Sequence of chain 1.A:
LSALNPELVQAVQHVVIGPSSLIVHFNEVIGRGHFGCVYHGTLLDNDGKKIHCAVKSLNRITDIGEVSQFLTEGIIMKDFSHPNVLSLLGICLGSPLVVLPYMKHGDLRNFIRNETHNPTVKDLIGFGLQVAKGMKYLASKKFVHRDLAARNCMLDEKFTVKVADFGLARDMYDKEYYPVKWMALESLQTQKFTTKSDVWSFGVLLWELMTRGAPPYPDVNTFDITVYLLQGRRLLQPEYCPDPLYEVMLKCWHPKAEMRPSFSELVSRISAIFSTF

Binding-site contacts:
Ligand atom N3 contacts residue LYS114 of chain 1.A at 3.6 Å (salt-bridge).
Ligand atom N1 contacts residue TYR112 of chain 1.A at 3.7 Å.
Ligand atom C3 contacts residue MET182 of chain 1.A at 3.8 Å (hydrophobic).
Ligand atom C13 contacts residue MET113 of chain 1.A at 3.2 Å (hydrophobic).
Ligand atom C5 contacts residue LEU110 of chain 1.A at 3.8 Å (hydrophobic).
Ligand atom C18 contacts residue MET113 of chain 1.A at 3.2 Å (hydrophobic).
Ligand atom C15 contacts residue PHE42 of chain 1.A at 3.3 Å (hydrophobic).
Ligand atom N contacts residue ALA61 of chain 1.A at 3.3 Å.
Ligand atom C15 contacts residue GLY116 of chain 1.A at 3.8 Å.
Ligand atom C5 contacts residue ALA179 of chain 1.A at 3.8 Å (hydrophobic).
Ligand atom C9 contacts residue PRO111 of chain 1.A at 3.7 Å (hydrophobic).
Ligand atom N1 contacts residue MET113 of chain 1.A at 2.9 Å (h-bond).
Ligand atom C12 contacts residue ILE37 of chain 1.A at 3.6 Å (hydrophobic).
Ligand atom C9 contacts residue ALA61 of chain 1.A at 3.6 Å (hydrophobic).
Ligand atom N3 contacts residue TYR112 of chain 1.A at 4.0 Å.
Ligand atom N2 contacts residue PHE42 of chain 1.A at 3.3 Å.
Ligand atom N contacts residue PRO111 of chain 1.A at 2.8 Å (h-bond).
Ligand atom C2 contacts residue PHE42 of chain 1.A at 4.0 Å (hydrophobic).
Ligand atom C1 contacts residue PHE42 of chain 1.A at 3.7 Å (hydrophobic).
Ligand atom C18 contacts residue TYR112 of chain 1.A at 3.5 Å (hydrophobic).
Ligand atom C4 contacts residue ALA179 of chain 1.A at 4.0 Å (hydrophobic).
Ligand atom C contacts residue LYS63 of chain 1.A at 3.6 Å.
Ligand atom C12 contacts residue MET113 of chain 1.A at 3.8 Å (hydrophobic).
Ligand atom C4 contacts residue LEU110 of chain 1.A at 3.6 Å (hydrophobic).
Ligand atom C17 contacts residue MET113 of chain 1.A at 3.7 Å (hydrophobic).
Ligand atom C9 contacts residue MET113 of chain 1.A at 3.6 Å (hydrophobic).
Ligand atom N2 contacts residue GLY116 of chain 1.A at 3.7 Å.
Ligand atom C13 contacts residue TYR112 of chain 1.A at 3.9 Å (hydrophobic).
Ligand atom C13 contacts residue ILE37 of chain 1.A at 3.7 Å (hydrophobic).
Ligand atom C8 contacts residue PRO111 of chain 1.A at 3.6 Å (hydrophobic).
Ligand atom C16 contacts residue GLY116 of chain 1.A at 3.6 Å.
Ligand atom N contacts residue MET113 of chain 1.A at 3.6 Å.
Ligand atom C14 contacts residue GLY116 of chain 1.A at 3.7 Å.
Ligand atom C6 contacts residue MET182 of chain 1.A at 3.6 Å (hydrophobic).
Ligand atom C18 contacts residue LYS114 of chain 1.A at 3.6 Å.
Ligand atom C1 contacts residue VAL45 of chain 1.A at 3.9 Å (hydrophobic).
Ligand atom C17 contacts residue GLY116 of chain 1.A at 3.6 Å.
Ligand atom N1 contacts residue ALA61 of chain 1.A at 3.8 Å.
Ligand atom C17 contacts residue ILE37 of chain 1.A at 3.6 Å (hydrophobic).
Ligand atom C14 contacts residue ILE37 of chain 1.A at 3.5 Å (hydrophobic).

The small molecule below binds the protein below.
Small molecule (SMILES): O=C1NCc2c(-c3cnc4[nH]cc(Cc5ccccc5)c4c3)c[nH]c21